Sequence of chain 1.A:
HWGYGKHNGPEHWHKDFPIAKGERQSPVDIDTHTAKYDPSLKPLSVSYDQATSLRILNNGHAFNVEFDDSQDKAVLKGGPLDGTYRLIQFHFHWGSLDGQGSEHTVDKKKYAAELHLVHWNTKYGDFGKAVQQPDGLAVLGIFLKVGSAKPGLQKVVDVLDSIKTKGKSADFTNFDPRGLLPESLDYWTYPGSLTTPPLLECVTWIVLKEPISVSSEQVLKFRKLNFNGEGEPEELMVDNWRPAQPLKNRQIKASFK

Binding-site contacts:
Ligand atom N9 contacts residue GLN97 of chain 1.A at 4.1 Å.
Ligand atom N11 contacts residue THR204 of chain 1.A at 3.2 Å (h-bond).
Ligand atom N7 contacts residue THR204 of chain 1.A at 2.6 Å (h-bond).
Ligand atom C2 contacts residue PRO206 of chain 1.A at 4.0 Å (hydrophobic).
Ligand atom C10 contacts residue LEU202 of chain 1.A at 3.6 Å (hydrophobic).
Ligand atom O14 contacts residue LEU202 of chain 1.A at 3.3 Å.
Ligand atom O15 contacts residue HIS124 of chain 1.A at 3.9 Å.
Ligand atom N9 contacts residue LEU202 of chain 1.A at 3.8 Å.
Ligand atom N11 contacts residue THR203 of chain 1.A at 3.6 Å.
Ligand atom C3 contacts residue LEU202 of chain 1.A at 4.0 Å (hydrophobic).
Ligand atom N11 contacts residue ZN1 of chain 1.D at 4.2 Å.
Ligand atom N13 contacts residue HIS99 of chain 1.A at 3.2 Å (h-bond).
Ligand atom O15 contacts residue HIS99 of chain 1.A at 3.0 Å.
Ligand atom C3 contacts residue PRO206 of chain 1.A at 3.9 Å (hydrophobic).
Ligand atom S12 contacts residue THR203 of chain 1.A at 3.7 Å.
Ligand atom N11 contacts residue LEU202 of chain 1.A at 3.8 Å.
Ligand atom N9 contacts residue HIS99 of chain 1.A at 4.0 Å.
Ligand atom C4 contacts residue THR204 of chain 1.A at 3.6 Å.
Ligand atom C3 contacts residue THR204 of chain 1.A at 3.8 Å.
Ligand atom O14 contacts residue TRP213 of chain 1.A at 3.7 Å.
Ligand atom C6 contacts residue PHE135 of chain 1.A at 3.7 Å (hydrophobic).
Ligand atom S12 contacts residue HIS124 of chain 1.A at 4.1 Å.
Ligand atom O14 contacts residue THR203 of chain 1.A at 2.9 Å (h-bond).
Ligand atom S12 contacts residue ZN1 of chain 1.D at 3.1 Å.
Ligand atom O15 contacts residue VAL126 of chain 1.A at 3.7 Å.
Ligand atom O14 contacts residue SER201 of chain 1.A at 4.1 Å.
Ligand atom C8 contacts residue GLN97 of chain 1.A at 3.4 Å.
Ligand atom C10 contacts residue THR204 of chain 1.A at 3.3 Å.
Ligand atom N7 contacts residue LEU202 of chain 1.A at 3.8 Å.
Ligand atom N13 contacts residue GLU111 of chain 1.A at 4.1 Å.
Ligand atom C4 contacts residue LEU202 of chain 1.A at 3.9 Å (hydrophobic).
Ligand atom N9 contacts residue VAL126 of chain 1.A at 4.2 Å.
Ligand atom O15 contacts residue ZN1 of chain 1.D at 3.2 Å.
Ligand atom N13 contacts residue HIS124 of chain 1.A at 3.3 Å (h-bond).
Ligand atom N13 contacts residue HIS101 of chain 1.A at 3.3 Å (h-bond).
Ligand atom C3 contacts residue PRO205 of chain 1.A at 3.7 Å (hydrophobic).
Ligand atom N13 contacts residue THR203 of chain 1.A at 2.7 Å (h-bond).
Ligand atom O14 contacts residue ZN1 of chain 1.D at 4.0 Å.
Ligand atom N13 contacts residue ZN1 of chain 1.D at 1.9 Å.
Ligand atom S12 contacts residue HIS99 of chain 1.A at 4.0 Å.

A small-molecule ligand and the protein it binds are described below.
Small molecule (SMILES): NS(=O)(=O)/N=C1\NCc2ccccc2N1